Binding-site contacts:
Ligand atom O7 contacts residue ASN24 of chain 1.E at 2.9 Å (h-bond).
Ligand atom C5 contacts residue ASN24 of chain 1.E at 3.6 Å.
Ligand atom C8 contacts residue ASN24 of chain 1.E at 4.4 Å.
Ligand atom C7 contacts residue ASN24 of chain 1.E at 3.0 Å.
Ligand atom O7 contacts residue LYS23 of chain 1.E at 4.2 Å.
Ligand atom C2 contacts residue ASN24 of chain 1.E at 1.9 Å.
Ligand atom O5 contacts residue ASN24 of chain 1.E at 2.4 Å (h-bond).
Ligand atom C1 contacts residue ASN24 of chain 1.E at 1.4 Å.
Ligand atom O5 contacts residue GLN16 of chain 1.E at 3.8 Å.
Ligand atom O3 contacts residue ASN24 of chain 1.E at 4.3 Å.
Ligand atom N2 contacts residue ASN24 of chain 1.E at 2.5 Å (h-bond).
Ligand atom C1 contacts residue GLN16 of chain 1.E at 4.3 Å.
Ligand atom C3 contacts residue ASN24 of chain 1.E at 3.4 Å.
Ligand atom C4 contacts residue ASN24 of chain 1.E at 3.8 Å.

The protein below binds the small molecule below.
Small molecule (SMILES): CC(=O)N[C@@H]1[C@@H](O)[C@H](O)[C@@H](CO)O[C@H]1O

Sequence of chain 1.E:
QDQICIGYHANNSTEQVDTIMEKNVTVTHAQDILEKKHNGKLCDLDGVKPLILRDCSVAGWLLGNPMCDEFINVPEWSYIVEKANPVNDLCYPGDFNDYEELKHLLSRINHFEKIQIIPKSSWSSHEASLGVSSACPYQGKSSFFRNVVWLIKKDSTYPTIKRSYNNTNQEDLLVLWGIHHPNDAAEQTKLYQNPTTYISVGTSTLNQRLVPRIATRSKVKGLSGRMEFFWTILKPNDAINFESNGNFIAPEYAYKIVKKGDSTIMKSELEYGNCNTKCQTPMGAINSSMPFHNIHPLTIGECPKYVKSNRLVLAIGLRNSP